Sequence of chain 2.C:
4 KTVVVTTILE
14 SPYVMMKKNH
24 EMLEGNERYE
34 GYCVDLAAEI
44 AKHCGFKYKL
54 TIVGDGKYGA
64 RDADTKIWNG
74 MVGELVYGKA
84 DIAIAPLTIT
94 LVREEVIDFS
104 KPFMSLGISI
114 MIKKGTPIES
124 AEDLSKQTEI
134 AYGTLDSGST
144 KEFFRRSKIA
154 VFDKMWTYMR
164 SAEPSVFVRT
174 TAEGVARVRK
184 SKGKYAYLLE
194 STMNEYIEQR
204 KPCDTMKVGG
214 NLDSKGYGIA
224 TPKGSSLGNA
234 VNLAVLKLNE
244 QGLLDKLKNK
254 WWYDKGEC

A protein and the small-molecule ligand that binds it are described below.
Small molecule (SMILES): Cn1nnc(-c2onc(O)c2CC(N)C(=O)O)n1

Binding-site contacts:
Ligand atom C1 contacts residue ARG96 of chain 2.C at 3.4 Å.
Ligand atom N2 contacts residue THR143 of chain 2.C at 2.8 Å (h-bond).
Ligand atom O3 contacts residue GLU193 of chain 2.C at 3.5 Å (salt-bridge).
Ligand atom O2 contacts residue SER142 of chain 2.C at 2.9 Å (h-bond).
Ligand atom C2 contacts residue SER142 of chain 2.C at 3.3 Å.
Ligand atom N1 contacts residue PRO89 of chain 2.C at 3.0 Å (h-bond).
Ligand atom N4 contacts residue TYR61 of chain 2.C at 3.7 Å.
Ligand atom N3 contacts residue TYR61 of chain 2.C at 3.5 Å (h-bond).
Ligand atom C2 contacts residue THR91 of chain 2.C at 3.4 Å.
Ligand atom C1 contacts residue SER142 of chain 2.C at 3.4 Å.
Ligand atom O4 contacts residue THR143 of chain 2.C at 3.1 Å (h-bond).
Ligand atom C1 contacts residue THR91 of chain 2.C at 3.6 Å.
Ligand atom N1 contacts residue THR91 of chain 2.C at 2.8 Å (h-bond).
Ligand atom C6 contacts residue THR143 of chain 2.C at 3.3 Å.
Ligand atom N5 contacts residue MET196 of chain 2.C at 3.1 Å.
Ligand atom C8 contacts residue TYR220 of chain 2.C at 3.6 Å (hydrophobic).
Ligand atom O3 contacts residue LEU192 of chain 2.C at 3.6 Å.
Ligand atom C8 contacts residue PRO89 of chain 2.C at 3.5 Å (hydrophobic).
Ligand atom C8 contacts residue TYR61 of chain 2.C at 3.4 Å (hydrophobic).
Ligand atom O4 contacts residue SER142 of chain 2.C at 3.2 Å (h-bond).
Ligand atom O1 contacts residue THR91 of chain 2.C at 2.9 Å (h-bond).
Ligand atom O1 contacts residue TYR61 of chain 2.C at 3.4 Å.
Ligand atom O4 contacts residue GLY141 of chain 2.C at 3.4 Å.
Ligand atom N1 contacts residue GLU193 of chain 2.C at 2.7 Å (salt-bridge).
Ligand atom N6 contacts residue GLU193 of chain 2.C at 3.5 Å (salt-bridge).
Ligand atom N3 contacts residue GLU193 of chain 2.C at 3.1 Å (salt-bridge).
Ligand atom C3 contacts residue TYR61 of chain 2.C at 3.7 Å (hydrophobic).
Ligand atom O2 contacts residue TYR61 of chain 2.C at 3.4 Å.
Ligand atom N4 contacts residue GLU193 of chain 2.C at 3.7 Å.
Ligand atom O1 contacts residue ARG96 of chain 2.C at 2.8 Å (salt-bridge).
Ligand atom O2 contacts residue GLY141 of chain 2.C at 3.3 Å.
Ligand atom C7 contacts residue GLU193 of chain 2.C at 3.2 Å.
Ligand atom C2 contacts residue GLU193 of chain 2.C at 3.5 Å.
Ligand atom C5 contacts residue GLU193 of chain 2.C at 3.4 Å.
Ligand atom O1 contacts residue LEU90 of chain 2.C at 3.6 Å.
Ligand atom O2 contacts residue ARG96 of chain 2.C at 2.8 Å (salt-bridge).
Ligand atom N1 contacts residue TYR220 of chain 2.C at 3.6 Å.
Ligand atom C8 contacts residue TYR16 of chain 2.C at 3.6 Å (hydrophobic).
Ligand atom N4 contacts residue TYR220 of chain 2.C at 3.5 Å (h-bond).
Ligand atom C1 contacts residue TYR61 of chain 2.C at 3.6 Å (hydrophobic).